Binding-site contacts:
Ligand atom O5 contacts residue GLU25 of chain 1.B at 3.8 Å.
Ligand atom C8 contacts residue LEU23 of chain 1.B at 4.4 Å (hydrophobic).
Ligand atom O5 contacts residue GLN91 of chain 1.B at 4.1 Å.
Ligand atom O7 contacts residue ARG6 of chain 1.B at 3.4 Å (salt-bridge).
Ligand atom C8 contacts residue ARG6 of chain 1.B at 3.6 Å.
Ligand atom C1 contacts residue GLN91 of chain 1.B at 3.1 Å.
Ligand atom C1 contacts residue THR10 of chain 1.B at 4.2 Å.
Ligand atom C8 contacts residue GLN91 of chain 1.B at 4.0 Å.
Ligand atom C1 contacts residue ASN8 of chain 1.B at 2.8 Å.
Ligand atom O5 contacts residue ASN8 of chain 1.B at 2.9 Å (h-bond).
Ligand atom N2 contacts residue ASN8 of chain 1.B at 3.5 Å (h-bond).
Ligand atom C7 contacts residue ARG6 of chain 1.B at 4.1 Å.
Ligand atom C5 contacts residue GLU25 of chain 1.B at 4.0 Å.
Ligand atom C7 contacts residue GLN91 of chain 1.B at 3.9 Å.
Ligand atom C2 contacts residue ASN8 of chain 1.B at 3.1 Å.
Ligand atom O6 contacts residue LEU23 of chain 1.B at 4.0 Å.
Ligand atom C6 contacts residue GLU25 of chain 1.B at 3.6 Å.
Ligand atom C5 contacts residue ASN8 of chain 1.B at 4.3 Å.
Ligand atom C2 contacts residue GLN91 of chain 1.B at 3.7 Å.
Ligand atom C3 contacts residue ASN8 of chain 1.B at 4.5 Å.
Ligand atom O6 contacts residue GLU25 of chain 1.B at 3.8 Å.
Ligand atom C2 contacts residue GLU25 of chain 1.B at 4.4 Å.
Ligand atom O7 contacts residue ASN8 of chain 1.B at 3.5 Å (h-bond).
Ligand atom O5 contacts residue THR10 of chain 1.B at 4.1 Å.
Ligand atom N2 contacts residue GLN91 of chain 1.B at 3.1 Å (h-bond).
Ligand atom C7 contacts residue ASN8 of chain 1.B at 3.7 Å.
Ligand atom C4 contacts residue GLU25 of chain 1.B at 4.2 Å.

A small-molecule ligand and the protein it binds are described below.
Small molecule (SMILES): CC(=O)N[C@H]1[C@H](O[C@H]2[C@H](O)[C@@H](NC(C)=O)CO[C@@H]2CO)O[C@H](CO)[C@@H](O)[C@@H]1O

Sequence of chain 1.B:
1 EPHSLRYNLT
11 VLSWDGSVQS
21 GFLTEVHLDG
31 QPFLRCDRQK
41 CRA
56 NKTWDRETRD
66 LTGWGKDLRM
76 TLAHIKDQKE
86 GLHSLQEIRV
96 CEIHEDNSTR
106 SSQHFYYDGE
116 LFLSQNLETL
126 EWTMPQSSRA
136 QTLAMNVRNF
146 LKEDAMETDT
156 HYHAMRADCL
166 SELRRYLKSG